Sequence of chain 1.A:
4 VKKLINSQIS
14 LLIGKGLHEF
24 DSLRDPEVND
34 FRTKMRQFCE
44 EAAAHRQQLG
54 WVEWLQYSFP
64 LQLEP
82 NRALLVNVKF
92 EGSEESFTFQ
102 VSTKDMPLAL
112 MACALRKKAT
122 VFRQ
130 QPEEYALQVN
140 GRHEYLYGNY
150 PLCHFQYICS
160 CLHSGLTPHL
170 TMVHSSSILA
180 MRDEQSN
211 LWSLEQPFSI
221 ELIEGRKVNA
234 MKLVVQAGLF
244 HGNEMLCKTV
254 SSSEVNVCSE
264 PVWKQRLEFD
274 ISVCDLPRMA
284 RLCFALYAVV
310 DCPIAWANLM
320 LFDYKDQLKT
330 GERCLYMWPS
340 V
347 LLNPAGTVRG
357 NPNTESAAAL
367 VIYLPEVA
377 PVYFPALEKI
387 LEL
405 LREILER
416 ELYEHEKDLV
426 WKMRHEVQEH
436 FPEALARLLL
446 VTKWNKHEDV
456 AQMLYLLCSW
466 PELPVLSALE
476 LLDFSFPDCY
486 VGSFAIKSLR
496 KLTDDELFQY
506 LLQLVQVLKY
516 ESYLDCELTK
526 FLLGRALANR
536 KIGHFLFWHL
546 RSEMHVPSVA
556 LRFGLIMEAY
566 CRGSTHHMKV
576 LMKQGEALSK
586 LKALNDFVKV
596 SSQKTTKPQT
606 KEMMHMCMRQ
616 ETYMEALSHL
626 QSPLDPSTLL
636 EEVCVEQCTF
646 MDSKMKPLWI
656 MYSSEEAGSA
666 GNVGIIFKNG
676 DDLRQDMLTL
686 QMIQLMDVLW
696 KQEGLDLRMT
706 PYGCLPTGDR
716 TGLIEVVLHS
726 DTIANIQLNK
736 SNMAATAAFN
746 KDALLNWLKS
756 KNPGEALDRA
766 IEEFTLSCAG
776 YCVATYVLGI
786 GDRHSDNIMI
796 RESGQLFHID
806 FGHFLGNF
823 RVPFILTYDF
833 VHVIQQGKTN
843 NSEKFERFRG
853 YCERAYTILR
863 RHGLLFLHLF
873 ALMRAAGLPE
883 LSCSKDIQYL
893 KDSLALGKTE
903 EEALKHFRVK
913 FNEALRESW

Binding-site contacts:
Ligand atom C13 contacts residue TYR707 of chain 1.A at 3.4 Å (hydrophobic).
Ligand atom C1 contacts residue ILE719 of chain 1.A at 3.7 Å (hydrophobic).
Ligand atom C2 contacts residue ILE671 of chain 1.A at 3.8 Å (hydrophobic).
Ligand atom C1 contacts residue TYR707 of chain 1.A at 3.8 Å (hydrophobic).
Ligand atom O20 contacts residue TRP654 of chain 1.A at 3.2 Å.
Ligand atom N18 contacts residue MET794 of chain 1.A at 3.7 Å.
Ligand atom C11 contacts residue VAL722 of chain 1.A at 3.6 Å (hydrophobic).
Ligand atom C8 contacts residue GLU720 of chain 1.A at 3.8 Å.
Ligand atom C14 contacts residue SER725 of chain 1.A at 3.1 Å.
Ligand atom C12 contacts residue ILE719 of chain 1.A at 3.8 Å (hydrophobic).
Ligand atom C5 contacts residue ILE719 of chain 1.A at 3.7 Å (hydrophobic).
Ligand atom O22 contacts residue PRO652 of chain 1.A at 3.6 Å.
Ligand atom C9 contacts residue MET794 of chain 1.A at 3.6 Å (hydrophobic).
Ligand atom C11 contacts residue MET794 of chain 1.A at 3.7 Å (hydrophobic).
Ligand atom C14 contacts residue TRP654 of chain 1.A at 3.7 Å (hydrophobic).
Ligand atom C12 contacts residue ASP805 of chain 1.A at 3.8 Å.
Ligand atom O19 contacts residue ASP805 of chain 1.A at 3.8 Å.
Ligand atom C5 contacts residue ILE804 of chain 1.A at 3.8 Å (hydrophobic).
Ligand atom C1 contacts residue ILE804 of chain 1.A at 3.5 Å (hydrophobic).
Ligand atom C13 contacts residue GLU720 of chain 1.A at 3.0 Å.
Ligand atom C14 contacts residue VAL722 of chain 1.A at 3.3 Å (hydrophobic).
Ligand atom N16 contacts residue ILE719 of chain 1.A at 3.5 Å.
Ligand atom O19 contacts residue ILE719 of chain 1.A at 3.7 Å.
Ligand atom O20 contacts residue MET794 of chain 1.A at 3.8 Å.
Ligand atom O22 contacts residue LYS673 of chain 1.A at 3.2 Å (salt-bridge).
Ligand atom C4 contacts residue ILE719 of chain 1.A at 3.5 Å (hydrophobic).
Ligand atom C10 contacts residue ILE719 of chain 1.A at 3.3 Å (hydrophobic).
Ligand atom C12 contacts residue TYR707 of chain 1.A at 3.2 Å (hydrophobic).
Ligand atom C11 contacts residue TRP654 of chain 1.A at 3.4 Å (hydrophobic).
Ligand atom C10 contacts residue LYS673 of chain 1.A at 3.6 Å.
Ligand atom N15 contacts residue VAL722 of chain 1.A at 3.1 Å (h-bond).
Ligand atom C5 contacts residue TYR707 of chain 1.A at 3.8 Å (hydrophobic).
Ligand atom S23 contacts residue MET794 of chain 1.A at 3.6 Å.
Ligand atom N17 contacts residue MET646 of chain 1.A at 2.9 Å (h-bond).
Ligand atom N18 contacts residue VAL722 of chain 1.A at 2.8 Å (h-bond).
Ligand atom C9 contacts residue VAL722 of chain 1.A at 3.7 Å (hydrophobic).
Ligand atom N18 contacts residue SER725 of chain 1.A at 3.3 Å (h-bond).
Ligand atom C11 contacts residue SER725 of chain 1.A at 3.7 Å.
Ligand atom O19 contacts residue LYS673 of chain 1.A at 2.8 Å (salt-bridge).
Ligand atom N16 contacts residue ASP805 of chain 1.A at 3.6 Å (salt-bridge).

A protein and the small-molecule ligand that binds it are described below.
Small molecule (SMILES): CC(=O)Nc1nc(C)c(-c2cc3c(c(S(N)(=O)=O)c2)C(=O)N=C3)s1